This small molecule binds to this protein.
Small molecule (SMILES): CC(C)CCC[C@@H](C)[C@H]1CC[C@H]2[C@@H]3CC=C4C[C@@H](OC(=O)CCC(=O)O)CC[C@]4(C)[C@H]3CC[C@]12C

Sequence of chain 1.B:
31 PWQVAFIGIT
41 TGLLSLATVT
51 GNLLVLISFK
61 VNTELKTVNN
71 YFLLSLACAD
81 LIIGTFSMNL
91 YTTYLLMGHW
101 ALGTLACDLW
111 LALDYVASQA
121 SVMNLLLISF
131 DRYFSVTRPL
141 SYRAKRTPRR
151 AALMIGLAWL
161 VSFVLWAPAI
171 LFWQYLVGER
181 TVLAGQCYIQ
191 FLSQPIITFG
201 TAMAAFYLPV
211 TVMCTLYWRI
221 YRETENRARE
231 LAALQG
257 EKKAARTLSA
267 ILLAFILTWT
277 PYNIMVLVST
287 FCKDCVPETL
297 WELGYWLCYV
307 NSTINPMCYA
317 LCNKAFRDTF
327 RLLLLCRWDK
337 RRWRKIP

Binding-site contacts:
Ligand atom OAW contacts residue TYR71 of chain 1.B at 4.0 Å.
Ligand atom CAY contacts residue ALA152 of chain 1.B at 3.5 Å (hydrophobic).
Ligand atom CAE contacts residue SER75 of chain 1.B at 4.5 Å.
Ligand atom OAG contacts residue ALA152 of chain 1.B at 2.7 Å.
Ligand atom CAM contacts residue TYR71 of chain 1.B at 4.5 Å (hydrophobic).
Ligand atom CAD contacts residue ILE155 of chain 1.B at 3.3 Å (hydrophobic).
Ligand atom CAE contacts residue TRP159 of chain 1.B at 3.5 Å (hydrophobic).
Ligand atom CBA contacts residue ILE82 of chain 1.B at 4.0 Å (hydrophobic).
Ligand atom CAQ contacts residue CYS78 of chain 1.B at 3.1 Å (hydrophobic).
Ligand atom CAV contacts residue TYR71 of chain 1.B at 4.0 Å (hydrophobic).
Ligand atom CAP contacts residue CYS78 of chain 1.B at 3.5 Å (hydrophobic).
Ligand atom CAI contacts residue LEU74 of chain 1.B at 3.8 Å (hydrophobic).
Ligand atom CAJ contacts residue TRP159 of chain 1.B at 4.0 Å (hydrophobic).
Ligand atom OAG contacts residue PRO148 of chain 1.B at 3.6 Å.
Ligand atom CAT contacts residue ALA152 of chain 1.B at 3.9 Å (hydrophobic).
Ligand atom OAW contacts residue PRO148 of chain 1.B at 4.4 Å.
Ligand atom CAS contacts residue ILE155 of chain 1.B at 4.2 Å (hydrophobic).
Ligand atom CAD contacts residue SER75 of chain 1.B at 3.9 Å.
Ligand atom OAW contacts residue ALA152 of chain 1.B at 3.6 Å.
Ligand atom CAE contacts residue ILE155 of chain 1.B at 4.3 Å (hydrophobic).
Ligand atom CAR contacts residue ALA152 of chain 1.B at 4.3 Å (hydrophobic).
Ligand atom CAK contacts residue LEU74 of chain 1.B at 4.0 Å (hydrophobic).
Ligand atom CAY contacts residue PRO148 of chain 1.B at 4.2 Å (hydrophobic).